A protein and the small-molecule ligand that binds it are described below.
Small molecule (SMILES): CC(=O)N[C@H]1[C@H](O[C@H]2[C@H](O)[C@@H](NC(C)=O)CO[C@@H]2CO)O[C@H](CO)[C@@H](O)[C@@H]1O

Binding-site contacts:
Ligand atom O3 contacts residue ARG286 of chain 1.D at 3.7 Å.
Ligand atom C1 contacts residue ASN322 of chain 1.D at 1.4 Å.
Ligand atom O7 contacts residue LEU318 of chain 1.D at 3.9 Å.
Ligand atom C6 contacts residue ASN322 of chain 1.D at 4.5 Å.
Ligand atom C8 contacts residue ASN322 of chain 1.D at 4.5 Å.
Ligand atom O5 contacts residue ASN322 of chain 1.D at 2.4 Å (h-bond).
Ligand atom C2 contacts residue ASN322 of chain 1.D at 2.4 Å.
Ligand atom C4 contacts residue ASN322 of chain 1.D at 3.9 Å.
Ligand atom N2 contacts residue ASN322 of chain 1.D at 2.9 Å (h-bond).
Ligand atom C4 contacts residue ARG286 of chain 1.D at 3.6 Å.
Ligand atom O4 contacts residue ARG286 of chain 1.D at 2.9 Å (salt-bridge).
Ligand atom C7 contacts residue ASN322 of chain 1.D at 3.2 Å.
Ligand atom C5 contacts residue ARG286 of chain 1.D at 3.9 Å.
Ligand atom O7 contacts residue ASN322 of chain 1.D at 3.0 Å (h-bond).
Ligand atom C5 contacts residue ASN322 of chain 1.D at 3.6 Å.
Ligand atom O7 contacts residue ASP321 of chain 1.D at 4.0 Å.
Ligand atom O7 contacts residue THR324 of chain 1.D at 4.2 Å.
Ligand atom C3 contacts residue ARG286 of chain 1.D at 3.4 Å.
Ligand atom C3 contacts residue ASN322 of chain 1.D at 3.6 Å.

Sequence of chain 1.D:
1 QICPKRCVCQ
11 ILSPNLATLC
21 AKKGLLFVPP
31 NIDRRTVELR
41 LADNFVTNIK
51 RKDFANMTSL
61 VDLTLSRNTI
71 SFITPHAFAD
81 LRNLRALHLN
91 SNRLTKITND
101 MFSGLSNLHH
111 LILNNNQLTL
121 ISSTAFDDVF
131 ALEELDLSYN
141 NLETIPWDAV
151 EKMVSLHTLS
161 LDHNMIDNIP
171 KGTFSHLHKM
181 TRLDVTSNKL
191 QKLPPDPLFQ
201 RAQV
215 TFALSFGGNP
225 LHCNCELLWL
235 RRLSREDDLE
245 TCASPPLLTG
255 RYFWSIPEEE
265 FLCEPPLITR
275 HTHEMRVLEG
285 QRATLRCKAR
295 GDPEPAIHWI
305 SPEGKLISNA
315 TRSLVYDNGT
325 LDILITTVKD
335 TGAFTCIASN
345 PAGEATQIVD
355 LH